The small molecule below binds the protein below.
Small molecule (SMILES): C[C@H](CCOc1ccc(I)cc1)CCN1CCN(c2ccncc2)C1=O

Binding-site contacts:
Ligand atom CAA contacts residue PHE135 of chain 16.A at 3.8 Å (hydrophobic).
Ligand atom CAF contacts residue GLN202 of chain 16.A at 3.6 Å.
Ligand atom CAP contacts residue TYR201 of chain 16.A at 3.5 Å (hydrophobic).
Ligand atom CAX contacts residue ILE111 of chain 16.A at 3.9 Å (hydrophobic).
Ligand atom CAD contacts residue ASN228 of chain 16.A at 3.5 Å.
Ligand atom CAM contacts residue ILE111 of chain 16.A at 3.6 Å (hydrophobic).
Ligand atom NAZ contacts residue TRP203 of chain 16.A at 3.2 Å.
Ligand atom CAM contacts residue MET195 of chain 16.A at 4.0 Å (hydrophobic).
Ligand atom CAQ contacts residue ASN228 of chain 16.A at 3.6 Å.
Ligand atom CAL contacts residue PHE135 of chain 16.A at 3.7 Å (hydrophobic).
Ligand atom OAB contacts residue TRP203 of chain 16.A at 3.7 Å.
Ligand atom CAW contacts residue TRP203 of chain 16.A at 3.4 Å (hydrophobic).
Ligand atom CAI contacts residue PHE155 of chain 16.A at 3.5 Å (hydrophobic).
Ligand atom NAY contacts residue TRP203 of chain 16.A at 3.7 Å.
Ligand atom CAG contacts residue ASP112 of chain 16.A at 3.5 Å.
Ligand atom CAV contacts residue VAL192 of chain 16.A at 3.9 Å (hydrophobic).
Ligand atom CAF contacts residue TRP203 of chain 16.A at 3.6 Å (hydrophobic).
Ligand atom OAB contacts residue ASP112 of chain 16.A at 3.6 Å.
Ligand atom CAQ contacts residue TRP203 of chain 16.A at 3.4 Å (hydrophobic).
Ligand atom CAK contacts residue MET195 of chain 16.A at 3.8 Å (hydrophobic).
Ligand atom CAE contacts residue ASP112 of chain 16.A at 3.6 Å.
Ligand atom CAJ contacts residue PHE135 of chain 16.A at 3.8 Å (hydrophobic).
Ligand atom OAB contacts residue ILE113 of chain 16.A at 3.3 Å (h-bond).
Ligand atom CAG contacts residue THR114 of chain 16.A at 3.9 Å.
Ligand atom CAF contacts residue ASN228 of chain 16.A at 3.2 Å.
Ligand atom CAD contacts residue GLN202 of chain 16.A at 3.6 Å.
Ligand atom CAT contacts residue TRP203 of chain 16.A at 3.4 Å (hydrophobic).
Ligand atom CAW contacts residue ASN228 of chain 16.A at 3.7 Å.
Ligand atom CAI contacts residue ILE24 of chain 16.C at 3.7 Å (hydrophobic).
Ligand atom NAZ contacts residue ASN228 of chain 16.A at 3.9 Å.
Ligand atom CAV contacts residue ILE111 of chain 16.A at 3.9 Å (hydrophobic).
Ligand atom CAK contacts residue PHE155 of chain 16.A at 3.5 Å (hydrophobic).
Ligand atom CAG contacts residue TRP203 of chain 16.A at 3.9 Å (hydrophobic).
Ligand atom OAS contacts residue MET195 of chain 16.A at 3.1 Å.
Ligand atom OAS contacts residue VAL192 of chain 16.A at 3.9 Å.
Ligand atom CAV contacts residue MET195 of chain 16.A at 3.9 Å (hydrophobic).
Ligand atom CAL contacts residue ILE111 of chain 16.A at 3.5 Å (hydrophobic).
Ligand atom CAQ contacts residue TYR201 of chain 16.A at 3.7 Å (hydrophobic).
Ligand atom CAE contacts residue THR114 of chain 16.A at 3.5 Å.
Ligand atom CAH contacts residue VAL192 of chain 16.A at 3.9 Å (hydrophobic).

Sequence of chain 16.A:
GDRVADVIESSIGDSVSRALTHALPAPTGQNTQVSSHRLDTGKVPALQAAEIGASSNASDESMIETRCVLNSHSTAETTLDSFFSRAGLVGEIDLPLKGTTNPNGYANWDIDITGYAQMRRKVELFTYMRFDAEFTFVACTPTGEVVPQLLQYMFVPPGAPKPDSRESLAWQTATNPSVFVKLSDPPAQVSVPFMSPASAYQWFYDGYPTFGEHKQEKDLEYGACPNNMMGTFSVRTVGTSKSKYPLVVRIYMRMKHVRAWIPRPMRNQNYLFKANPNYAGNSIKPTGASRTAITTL

Sequence of chain 16.C:
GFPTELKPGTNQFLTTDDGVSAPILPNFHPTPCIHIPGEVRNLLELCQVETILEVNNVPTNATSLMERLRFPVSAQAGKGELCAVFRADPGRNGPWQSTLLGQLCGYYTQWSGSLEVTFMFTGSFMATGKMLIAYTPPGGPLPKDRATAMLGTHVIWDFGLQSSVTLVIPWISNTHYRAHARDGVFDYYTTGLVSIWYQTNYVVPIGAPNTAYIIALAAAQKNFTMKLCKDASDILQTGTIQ